Sequence of chain 1.D:
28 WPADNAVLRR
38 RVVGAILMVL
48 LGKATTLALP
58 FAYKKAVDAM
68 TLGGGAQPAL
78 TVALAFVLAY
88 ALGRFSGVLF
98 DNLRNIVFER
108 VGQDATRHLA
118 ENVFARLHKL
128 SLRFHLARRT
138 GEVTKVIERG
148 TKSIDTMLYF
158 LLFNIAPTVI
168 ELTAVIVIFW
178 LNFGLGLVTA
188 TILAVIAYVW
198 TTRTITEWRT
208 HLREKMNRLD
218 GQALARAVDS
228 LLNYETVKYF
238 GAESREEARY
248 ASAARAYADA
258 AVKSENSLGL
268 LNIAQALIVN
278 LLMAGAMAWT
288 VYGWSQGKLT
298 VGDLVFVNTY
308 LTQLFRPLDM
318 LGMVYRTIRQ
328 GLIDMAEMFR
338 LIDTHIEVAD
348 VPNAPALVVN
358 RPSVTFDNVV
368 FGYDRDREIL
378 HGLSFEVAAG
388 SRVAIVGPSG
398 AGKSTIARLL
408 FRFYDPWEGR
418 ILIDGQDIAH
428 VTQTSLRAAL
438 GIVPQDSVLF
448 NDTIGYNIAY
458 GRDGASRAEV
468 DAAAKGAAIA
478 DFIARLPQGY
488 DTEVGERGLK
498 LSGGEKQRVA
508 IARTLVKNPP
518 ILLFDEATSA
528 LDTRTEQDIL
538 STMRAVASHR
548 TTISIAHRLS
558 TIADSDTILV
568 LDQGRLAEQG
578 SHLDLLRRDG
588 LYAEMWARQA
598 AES

Sequence of chain 1.C:
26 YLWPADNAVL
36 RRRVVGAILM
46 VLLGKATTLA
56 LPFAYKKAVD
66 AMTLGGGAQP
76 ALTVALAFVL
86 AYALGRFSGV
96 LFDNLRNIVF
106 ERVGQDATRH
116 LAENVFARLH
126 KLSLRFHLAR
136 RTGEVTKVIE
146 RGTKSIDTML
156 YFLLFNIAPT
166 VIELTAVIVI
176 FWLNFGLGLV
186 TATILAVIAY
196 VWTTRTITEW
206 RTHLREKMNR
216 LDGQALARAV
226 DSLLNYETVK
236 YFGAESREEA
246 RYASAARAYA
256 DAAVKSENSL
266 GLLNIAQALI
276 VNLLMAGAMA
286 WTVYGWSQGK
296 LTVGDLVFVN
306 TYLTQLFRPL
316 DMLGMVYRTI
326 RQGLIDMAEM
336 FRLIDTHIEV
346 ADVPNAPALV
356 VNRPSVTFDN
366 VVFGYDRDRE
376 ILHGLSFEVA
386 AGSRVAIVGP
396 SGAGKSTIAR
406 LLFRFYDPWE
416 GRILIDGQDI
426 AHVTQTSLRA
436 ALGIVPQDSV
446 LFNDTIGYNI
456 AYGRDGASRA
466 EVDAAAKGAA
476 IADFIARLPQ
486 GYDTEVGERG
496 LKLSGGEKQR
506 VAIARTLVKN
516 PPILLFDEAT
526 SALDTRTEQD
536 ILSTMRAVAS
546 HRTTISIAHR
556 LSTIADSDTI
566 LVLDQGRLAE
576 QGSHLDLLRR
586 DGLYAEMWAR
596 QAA

This protein binds this small molecule.
Small molecule (SMILES): Nc1ncnc2c1ncn2[C@@H]1O[C@H](CO[P](=O)(O)O[P](=O)(O)NP(=O)(O)O)[C@@H](O)[C@H]1O

Binding-site contacts:
Ligand atom O2A contacts residue SER401 of chain 1.C at 3.4 Å (h-bond).
Ligand atom O1B contacts residue MG1 of chain 1.L at 2.7 Å.
Ligand atom C6 contacts residue TYR370 of chain 1.C at 3.4 Å (hydrophobic).
Ligand atom PG contacts residue MG1 of chain 1.L at 3.5 Å.
Ligand atom C8 contacts residue TYR370 of chain 1.C at 3.3 Å (hydrophobic).
Ligand atom C5 contacts residue TYR370 of chain 1.C at 3.4 Å (hydrophobic).
Ligand atom O1A contacts residue LYS400 of chain 1.C at 3.4 Å (salt-bridge).
Ligand atom O2' contacts residue GLU502 of chain 1.D at 2.7 Å (salt-bridge).
Ligand atom C4 contacts residue LYS497 of chain 1.D at 3.2 Å.
Ligand atom C3' contacts residue GLU502 of chain 1.D at 3.5 Å.
Ligand atom O1G contacts residue GLY500 of chain 1.D at 2.9 Å (h-bond).
Ligand atom O3' contacts residue ARG374 of chain 1.C at 2.4 Å (salt-bridge).
Ligand atom PB contacts residue MG1 of chain 1.L at 3.2 Å.
Ligand atom O1A contacts residue SER401 of chain 1.C at 3.0 Å (h-bond).
Ligand atom O2G contacts residue GLY397 of chain 1.C at 3.5 Å (h-bond).
Ligand atom O1G contacts residue MG1 of chain 1.L at 3.3 Å.
Ligand atom O1B contacts residue LYS400 of chain 1.C at 2.5 Å (salt-bridge).
Ligand atom N7 contacts residue TYR370 of chain 1.C at 3.1 Å.
Ligand atom O2B contacts residue ALA398 of chain 1.C at 2.8 Å (h-bond).
Ligand atom O2G contacts residue SER499 of chain 1.D at 3.0 Å (h-bond).
Ligand atom O3A contacts residue SER499 of chain 1.D at 3.5 Å.
Ligand atom C5 contacts residue LYS497 of chain 1.D at 3.0 Å.
Ligand atom O3G contacts residue GLN442 of chain 1.C at 2.4 Å (h-bond).
Ligand atom O2B contacts residue GLY397 of chain 1.C at 2.6 Å (h-bond).
Ligand atom O2B contacts residue LYS400 of chain 1.C at 3.5 Å.
Ligand atom PG contacts residue GLN442 of chain 1.C at 3.3 Å.
Ligand atom O1G contacts residue GLN442 of chain 1.C at 3.1 Å (h-bond).
Ligand atom C4 contacts residue TYR370 of chain 1.C at 3.4 Å (hydrophobic).
Ligand atom O2A contacts residue SER499 of chain 1.D at 3.2 Å.
Ligand atom O1B contacts residue SER401 of chain 1.C at 3.1 Å (h-bond).
Ligand atom O2G contacts residue SER396 of chain 1.C at 2.7 Å (h-bond).
Ligand atom O2B contacts residue PRO395 of chain 1.C at 3.1 Å (h-bond).
Ligand atom N9 contacts residue TYR370 of chain 1.C at 3.4 Å.
Ligand atom N6 contacts residue TYR370 of chain 1.C at 3.4 Å.
Ligand atom C6 contacts residue LYS497 of chain 1.D at 3.4 Å.
Ligand atom O1G contacts residue SER499 of chain 1.D at 3.1 Å.
Ligand atom O1A contacts residue THR402 of chain 1.C at 3.3 Å (h-bond).
Ligand atom N3B contacts residue MG1 of chain 1.L at 2.6 Å.
Ligand atom N7 contacts residue LYS497 of chain 1.D at 3.3 Å (salt-bridge).
Ligand atom O3' contacts residue GLU502 of chain 1.D at 3.3 Å (salt-bridge).